Sequence of chain 1.A:
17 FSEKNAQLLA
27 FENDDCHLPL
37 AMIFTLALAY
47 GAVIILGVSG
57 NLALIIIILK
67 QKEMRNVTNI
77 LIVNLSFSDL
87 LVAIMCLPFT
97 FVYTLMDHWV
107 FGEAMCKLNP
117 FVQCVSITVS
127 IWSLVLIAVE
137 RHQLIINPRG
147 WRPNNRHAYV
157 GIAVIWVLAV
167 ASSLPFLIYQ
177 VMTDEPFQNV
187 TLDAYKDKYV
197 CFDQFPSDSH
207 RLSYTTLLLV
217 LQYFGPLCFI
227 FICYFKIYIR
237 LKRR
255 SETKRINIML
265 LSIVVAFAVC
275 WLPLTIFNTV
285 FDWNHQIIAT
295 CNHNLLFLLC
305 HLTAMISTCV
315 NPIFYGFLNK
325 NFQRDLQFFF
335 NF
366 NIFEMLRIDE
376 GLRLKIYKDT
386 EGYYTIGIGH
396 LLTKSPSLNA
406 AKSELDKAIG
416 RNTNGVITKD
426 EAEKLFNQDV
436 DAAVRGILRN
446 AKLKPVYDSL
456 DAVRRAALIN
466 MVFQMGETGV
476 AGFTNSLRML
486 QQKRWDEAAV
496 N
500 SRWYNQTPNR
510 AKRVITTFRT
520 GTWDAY

Binding-site contacts:
Ligand atom C15 contacts residue PHE301 of chain 1.A at 3.7 Å (hydrophobic).
Ligand atom C5 contacts residue THR211 of chain 1.A at 3.3 Å.
Ligand atom N5 contacts residue ASN282 of chain 1.A at 3.0 Å (h-bond).
Ligand atom N2 contacts residue ASP286 of chain 1.A at 2.9 Å (salt-bridge).
Ligand atom N3 contacts residue ASP286 of chain 1.A at 3.0 Å (salt-bridge).
Ligand atom N2 contacts residue THR211 of chain 1.A at 3.3 Å (h-bond).
Ligand atom C11 contacts residue ASN282 of chain 1.A at 3.7 Å.
Ligand atom O3 contacts residue PHE301 of chain 1.A at 3.2 Å.
Ligand atom C24 contacts residue ASN282 of chain 1.A at 3.3 Å.
Ligand atom C28 contacts residue GLN119 of chain 1.A at 3.5 Å.
Ligand atom O4 contacts residue CYS120 of chain 1.A at 3.6 Å.
Ligand atom C1 contacts residue THR279 of chain 1.A at 3.4 Å.
Ligand atom C30 contacts residue ILE123 of chain 1.A at 3.6 Å (hydrophobic).
Ligand atom C25 contacts residue PHE301 of chain 1.A at 3.5 Å (hydrophobic).
Ligand atom C14 contacts residue PHE301 of chain 1.A at 3.7 Å (hydrophobic).
Ligand atom C23 contacts residue ASP286 of chain 1.A at 3.3 Å.
Ligand atom C contacts residue THR279 of chain 1.A at 3.8 Å.
Ligand atom C13 contacts residue PHE281 of chain 1.A at 3.6 Å (hydrophobic).
Ligand atom N5 contacts residue PHE301 of chain 1.A at 3.7 Å.
Ligand atom C23 contacts residue PHE285 of chain 1.A at 3.5 Å (hydrophobic).
Ligand atom N4 contacts residue PHE172 of chain 1.A at 3.4 Å.
Ligand atom C31 contacts residue ILE123 of chain 1.A at 3.5 Å (hydrophobic).
Ligand atom C7 contacts residue PHE172 of chain 1.A at 3.5 Å (hydrophobic).
Ligand atom C27 contacts residue GLN119 of chain 1.A at 3.5 Å.
Ligand atom C25 contacts residue ASN282 of chain 1.A at 3.6 Å.
Ligand atom C24 contacts residue PHE285 of chain 1.A at 3.6 Å (hydrophobic).
Ligand atom O4 contacts residue ILE123 of chain 1.A at 3.7 Å.
Ligand atom C5 contacts residue ASP286 of chain 1.A at 3.3 Å.
Ligand atom C contacts residue ASN282 of chain 1.A at 3.2 Å.
Ligand atom O contacts residue GLN218 of chain 1.A at 3.0 Å (h-bond).
Ligand atom C29 contacts residue PRO116 of chain 1.A at 3.6 Å (hydrophobic).
Ligand atom O3 contacts residue ASN282 of chain 1.A at 2.8 Å (h-bond).
Ligand atom C12 contacts residue ASN282 of chain 1.A at 3.4 Å.
Ligand atom C17 contacts residue PHE285 of chain 1.A at 3.8 Å (hydrophobic).
Ligand atom N1 contacts residue THR211 of chain 1.A at 2.8 Å (h-bond).
Ligand atom C14 contacts residue PHE281 of chain 1.A at 3.6 Å (hydrophobic).
Ligand atom C6 contacts residue ASP286 of chain 1.A at 3.6 Å.
Ligand atom N1 contacts residue ASP286 of chain 1.A at 2.8 Å (salt-bridge).
Ligand atom C4 contacts residue THR211 of chain 1.A at 3.4 Å.
Ligand atom C8 contacts residue ASN282 of chain 1.A at 3.5 Å.

This small molecule binds to this protein.
Small molecule (SMILES): CCC(=O)NCCNC(=O)/N=C(\N)NCCC[C@@H](NC(=O)C(c1ccccc1)c1ccccc1)C(=O)NCc1ccc(O)cc1